Binding-site contacts:
Ligand atom C6 contacts residue LEU11 of chain 1.L at 3.7 Å (hydrophobic).
Ligand atom C6 contacts residue CYS7 of chain 1.L at 3.9 Å (hydrophobic).
Ligand atom C1 contacts residue CYS11 of chain 1.K at 3.9 Å (hydrophobic).
Ligand atom C4 contacts residue HIS10 of chain 1.L at 3.9 Å.
Ligand atom C6 contacts residue CYS6 of chain 1.K at 3.2 Å (hydrophobic).
Ligand atom C2 contacts residue LEU11 of chain 1.L at 4.3 Å (hydrophobic).
Ligand atom C3 contacts residue ALA14 of chain 1.L at 4.3 Å (hydrophobic).
Ligand atom C3 contacts residue LEU11 of chain 1.L at 4.4 Å (hydrophobic).
Ligand atom O1 contacts residue ILE10 of chain 1.K at 3.5 Å.
Ligand atom C5 contacts residue HIS5 of chain 1.H at 4.3 Å.
Ligand atom C5 contacts residue LEU6 of chain 1.H at 4.1 Å (hydrophobic).
Ligand atom C5 contacts residue LEU11 of chain 1.L at 3.8 Å (hydrophobic).
Ligand atom C4 contacts residue HIS5 of chain 1.H at 3.9 Å.
Ligand atom C2 contacts residue CYS11 of chain 1.K at 3.6 Å (hydrophobic).
Ligand atom C2 contacts residue HIS5 of chain 1.H at 3.7 Å.
Ligand atom O1 contacts residue SER9 of chain 1.K at 3.5 Å (h-bond).
Ligand atom O3 contacts residue LEU17 of chain 1.F at 3.5 Å.
Ligand atom C5 contacts residue CYS7 of chain 1.L at 4.0 Å (hydrophobic).
Ligand atom O3 contacts residue HIS5 of chain 1.H at 3.2 Å (h-bond).
Ligand atom O1 contacts residue CYS6 of chain 1.K at 2.5 Å (h-bond).
Ligand atom O1 contacts residue CYS11 of chain 1.K at 2.8 Å (h-bond).
Ligand atom C2 contacts residue ILE10 of chain 1.K at 4.5 Å (hydrophobic).
Ligand atom C6 contacts residue HIS5 of chain 1.H at 4.5 Å.
Ligand atom O3 contacts residue LEU16 of chain 1.K at 4.3 Å.
Ligand atom C1 contacts residue HIS5 of chain 1.H at 4.3 Å.
Ligand atom C4 contacts residue LEU11 of chain 1.L at 4.0 Å (hydrophobic).
Ligand atom C5 contacts residue HIS10 of chain 1.L at 4.0 Å.
Ligand atom C3 contacts residue CYS11 of chain 1.K at 4.5 Å (hydrophobic).
Ligand atom C1 contacts residue CYS6 of chain 1.K at 3.3 Å (hydrophobic).
Ligand atom O3 contacts residue CYS11 of chain 1.K at 4.5 Å.
Ligand atom C1 contacts residue LEU11 of chain 1.L at 4.0 Å (hydrophobic).
Ligand atom O3 contacts residue ALA14 of chain 1.L at 3.6 Å.
Ligand atom C1 contacts residue ILE10 of chain 1.K at 4.5 Å (hydrophobic).
Ligand atom C3 contacts residue HIS5 of chain 1.H at 3.3 Å.

Sequence of chain 1.L:
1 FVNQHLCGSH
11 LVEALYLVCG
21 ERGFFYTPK

Sequence of chain 1.K:
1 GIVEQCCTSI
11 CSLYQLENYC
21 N

The protein below binds the small molecule below.
Small molecule (SMILES): Oc1cccc(O)c1

Sequence of chain 1.H:
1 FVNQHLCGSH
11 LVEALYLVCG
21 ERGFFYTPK

Sequence of chain 1.F:
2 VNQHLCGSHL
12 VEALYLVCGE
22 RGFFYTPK